Binding-site contacts:
Ligand atom C05 contacts residue PRO8 of chain 1.A at 3.8 Å (hydrophobic).
Ligand atom N09 contacts residue HIS18 of chain 1.A at 3.4 Å.
Ligand atom C02 contacts residue LYS88 of chain 1.A at 3.9 Å.
Ligand atom C07 contacts residue GLY89 of chain 1.A at 3.8 Å.
Ligand atom C01 contacts residue LYS88 of chain 1.A at 4.0 Å.
Ligand atom C07 contacts residue LYS88 of chain 1.A at 4.0 Å.
Ligand atom C01 contacts residue HIS18 of chain 1.A at 3.1 Å.
Ligand atom C10 contacts residue VAL21 of chain 1.A at 3.5 Å (hydrophobic).
Ligand atom C04 contacts residue PHE11 of chain 1.A at 4.0 Å (hydrophobic).
Ligand atom C07 contacts residue PRO8 of chain 1.A at 3.6 Å (hydrophobic).
Ligand atom C10 contacts residue GLY89 of chain 1.A at 3.4 Å.
Ligand atom C04 contacts residue LYS88 of chain 1.A at 3.2 Å.
Ligand atom C04 contacts residue PRO8 of chain 1.A at 2.7 Å (hydrophobic).
Ligand atom C08 contacts residue GLY89 of chain 1.A at 3.2 Å.
Ligand atom C05 contacts residue HIS18 of chain 1.A at 3.9 Å.
Ligand atom C12 contacts residue GLY17 of chain 1.A at 4.1 Å.
Ligand atom C12 contacts residue THR119 of chain 1.A at 3.6 Å.
Ligand atom C08 contacts residue VAL21 of chain 1.A at 3.7 Å (hydrophobic).
Ligand atom C10 contacts residue GLY17 of chain 1.A at 4.0 Å.
Ligand atom C03 contacts residue HIS18 of chain 1.A at 3.7 Å.
Ligand atom C04 contacts residue GLY9 of chain 1.A at 3.7 Å.
Ligand atom C12 contacts residue HIS18 of chain 1.A at 4.1 Å.
Ligand atom C06 contacts residue LYS88 of chain 1.A at 3.6 Å.
Ligand atom C03 contacts residue PRO8 of chain 1.A at 3.4 Å (hydrophobic).
Ligand atom C10 contacts residue THR119 of chain 1.A at 3.8 Å.
Ligand atom C10 contacts residue HIS18 of chain 1.A at 3.8 Å.
Ligand atom C05 contacts residue LYS88 of chain 1.A at 3.0 Å.
Ligand atom O14 contacts residue GLY17 of chain 1.A at 3.8 Å.
Ligand atom O13 contacts residue THR119 of chain 1.A at 3.0 Å.
Ligand atom C06 contacts residue HIS18 of chain 1.A at 3.3 Å.
Ligand atom C02 contacts residue HIS18 of chain 1.A at 3.1 Å.
Ligand atom C11 contacts residue THR119 of chain 1.A at 3.6 Å.
Ligand atom N09 contacts residue GLY89 of chain 1.A at 3.5 Å (h-bond).
Ligand atom C05 contacts residue GLY9 of chain 1.A at 3.9 Å.
Ligand atom O13 contacts residue ARG91 of chain 1.A at 3.1 Å.
Ligand atom O14 contacts residue THR15 of chain 1.A at 3.9 Å.
Ligand atom C11 contacts residue GLY89 of chain 1.A at 3.7 Å.
Ligand atom O14 contacts residue HIS18 of chain 1.A at 3.2 Å.
Ligand atom C03 contacts residue LYS88 of chain 1.A at 3.6 Å.
Ligand atom C12 contacts residue ARG91 of chain 1.A at 4.0 Å.

This protein binds this small molecule.
Small molecule (SMILES): O=C(O)CCn1ccc2ccccc21

Sequence of chain 1.A:
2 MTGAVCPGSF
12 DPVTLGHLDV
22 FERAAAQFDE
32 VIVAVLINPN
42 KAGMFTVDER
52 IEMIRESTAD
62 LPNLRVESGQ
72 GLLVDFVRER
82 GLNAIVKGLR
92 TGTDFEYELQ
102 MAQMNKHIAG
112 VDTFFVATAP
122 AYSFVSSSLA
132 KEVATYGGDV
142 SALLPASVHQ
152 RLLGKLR